The small molecule below binds the protein below.
Small molecule (SMILES): CC[C@H](C)[C@H](NC(=O)[C@H](CC(=O)O)NC(=O)[C@@H]1CCCN1C(=O)[C@H](CCCCN)NC(=O)[C@H](CO)NC(=O)[C@@H](N)CO)C(=O)N[C@H](C(=O)NCC(=O)O)C(C)C

Binding-site contacts:
Ligand atom CB contacts residue SER215 of chain 1.H at 3.2 Å.
Ligand atom OG contacts residue ASP250 of chain 1.H at 2.9 Å (salt-bridge).
Ligand atom CG contacts residue ARG67 of chain 1.H at 3.7 Å.
Ligand atom CA contacts residue ILE212 of chain 1.H at 3.7 Å (hydrophobic).
Ligand atom CB contacts residue ASN216 of chain 1.H at 3.6 Å.
Ligand atom C contacts residue LEU27 of chain 1.H at 3.6 Å (hydrophobic).
Ligand atom CG2 contacts residue ASN168 of chain 1.H at 3.2 Å.
Ligand atom CB contacts residue ASP250 of chain 1.H at 3.5 Å.
Ligand atom O contacts residue ASN247 of chain 1.H at 3.4 Å (h-bond).
Ligand atom C contacts residue ARG67 of chain 1.H at 3.6 Å.
Ligand atom O contacts residue ILE212 of chain 1.H at 3.2 Å.
Ligand atom N contacts residue ASN216 of chain 1.H at 2.5 Å (h-bond).
Ligand atom CG2 contacts residue TYR134 of chain 1.H at 3.5 Å (hydrophobic).
Ligand atom CG2 contacts residue LEU138 of chain 1.H at 3.6 Å (hydrophobic).
Ligand atom N contacts residue LEU27 of chain 1.H at 3.8 Å.
Ligand atom CD contacts residue LEU175 of chain 1.H at 3.7 Å (hydrophobic).
Ligand atom N contacts residue ASN135 of chain 1.H at 3.1 Å (h-bond).
Ligand atom O contacts residue ASN216 of chain 1.H at 3.0 Å (h-bond).
Ligand atom CA contacts residue ASN216 of chain 1.H at 3.5 Å.
Ligand atom OXT contacts residue LEU27 of chain 1.H at 3.5 Å.
Ligand atom N contacts residue ASN247 of chain 1.H at 3.2 Å (h-bond).
Ligand atom C contacts residue ASN216 of chain 1.H at 3.5 Å.
Ligand atom OG contacts residue GLU254 of chain 1.H at 3.7 Å.
Ligand atom O contacts residue LEU138 of chain 1.H at 3.5 Å.
Ligand atom O contacts residue ARG67 of chain 1.H at 2.4 Å (salt-bridge).
Ligand atom CB contacts residue TYR134 of chain 1.H at 3.4 Å (hydrophobic).
Ligand atom OG contacts residue SER215 of chain 1.H at 2.9 Å (h-bond).
Ligand atom O contacts residue ASN135 of chain 1.H at 3.5 Å (h-bond).
Ligand atom OG contacts residue THR251 of chain 1.H at 3.6 Å (h-bond).
Ligand atom CB contacts residue ASN135 of chain 1.H at 3.5 Å.
Ligand atom CE contacts residue THR141 of chain 1.H at 3.5 Å.
Ligand atom CB contacts residue ASN171 of chain 1.H at 3.5 Å.
Ligand atom CB contacts residue GLU254 of chain 1.H at 3.1 Å.
Ligand atom O contacts residue ILE212 of chain 1.H at 3.7 Å.
Ligand atom O contacts residue TYR134 of chain 1.H at 3.3 Å (h-bond).
Ligand atom CD contacts residue HIS142 of chain 1.H at 3.4 Å.
Ligand atom C contacts residue ILE212 of chain 1.H at 3.7 Å (hydrophobic).
Ligand atom CA contacts residue ASN247 of chain 1.H at 3.7 Å.
Ligand atom OXT contacts residue MET65 of chain 1.H at 3.3 Å.
Ligand atom OD2 contacts residue ARG67 of chain 1.H at 2.6 Å (salt-bridge).

Sequence of chain 1.H:
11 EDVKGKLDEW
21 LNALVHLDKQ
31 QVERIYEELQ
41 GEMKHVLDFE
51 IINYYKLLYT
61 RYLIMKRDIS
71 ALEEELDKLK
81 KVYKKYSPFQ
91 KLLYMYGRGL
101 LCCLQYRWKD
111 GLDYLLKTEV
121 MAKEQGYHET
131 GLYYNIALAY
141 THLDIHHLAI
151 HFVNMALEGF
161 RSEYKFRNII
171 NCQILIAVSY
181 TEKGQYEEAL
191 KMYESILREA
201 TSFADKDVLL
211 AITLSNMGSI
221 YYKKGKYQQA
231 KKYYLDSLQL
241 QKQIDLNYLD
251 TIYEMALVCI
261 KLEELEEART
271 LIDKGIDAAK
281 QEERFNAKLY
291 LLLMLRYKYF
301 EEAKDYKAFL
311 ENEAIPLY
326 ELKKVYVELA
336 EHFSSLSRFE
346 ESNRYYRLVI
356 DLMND